Binding-site contacts:
Ligand atom C4 contacts residue ASP115 of chain 1.A at 3.7 Å.
Ligand atom N3 contacts residue MET117 of chain 1.A at 3.0 Å (h-bond).
Ligand atom C4 contacts residue LEU165 of chain 1.A at 3.9 Å (hydrophobic).
Ligand atom N3 contacts residue ASP115 of chain 1.A at 4.1 Å.
Ligand atom C11 contacts residue ILE40 of chain 1.A at 4.1 Å (hydrophobic).
Ligand atom C9 contacts residue LEU165 of chain 1.A at 4.1 Å (hydrophobic).
Ligand atom N7 contacts residue LEU165 of chain 1.A at 3.4 Å.
Ligand atom C13 contacts residue GLU42 of chain 1.A at 3.5 Å.
Ligand atom C13 contacts residue GLY41 of chain 1.A at 3.9 Å.
Ligand atom C11 contacts residue IMD1 of chain 1.D at 3.4 Å.
Ligand atom C12 contacts residue IMD1 of chain 1.D at 4.2 Å.
Ligand atom N9 contacts residue LEU165 of chain 1.A at 3.8 Å.
Ligand atom C10 contacts residue IMD1 of chain 1.D at 3.8 Å.
Ligand atom N3 contacts residue ALA61 of chain 1.A at 3.8 Å.
Ligand atom N9 contacts residue ILE93 of chain 1.A at 4.2 Å.
Ligand atom C4 contacts residue MET117 of chain 1.A at 3.8 Å (hydrophobic).
Ligand atom C14 contacts residue GLU42 of chain 1.A at 4.1 Å.
Ligand atom C9 contacts residue IMD1 of chain 1.D at 3.5 Å.
Ligand atom C2 contacts residue IMD1 of chain 1.D at 3.3 Å.
Ligand atom C8 contacts residue ALA61 of chain 1.A at 4.3 Å (hydrophobic).
Ligand atom N3 contacts residue LEU116 of chain 1.A at 4.0 Å.
Ligand atom N9 contacts residue ASP115 of chain 1.A at 2.7 Å (salt-bridge).
Ligand atom N1 contacts residue IMD1 of chain 1.D at 3.3 Å (h-bond).
Ligand atom N9 contacts residue MET117 of chain 1.A at 3.8 Å.
Ligand atom C13 contacts residue GLY43 of chain 1.A at 4.0 Å.
Ligand atom N9 contacts residue GLN114 of chain 1.A at 4.2 Å.
Ligand atom C8 contacts residue ILE93 of chain 1.A at 4.0 Å (hydrophobic).
Ligand atom C8 contacts residue GLN114 of chain 1.A at 3.2 Å.
Ligand atom C6 contacts residue LEU165 of chain 1.A at 4.3 Å (hydrophobic).
Ligand atom C5 contacts residue LEU165 of chain 1.A at 3.6 Å (hydrophobic).
Ligand atom C12 contacts residue GLY41 of chain 1.A at 3.9 Å.
Ligand atom C8 contacts residue ASP115 of chain 1.A at 3.6 Å.
Ligand atom C12 contacts residue GLU42 of chain 1.A at 4.2 Å.
Ligand atom C2 contacts residue MET117 of chain 1.A at 3.2 Å (hydrophobic).
Ligand atom C8 contacts residue LEU165 of chain 1.A at 3.6 Å (hydrophobic).
Ligand atom C12 contacts residue ILE40 of chain 1.A at 4.1 Å (hydrophobic).
Ligand atom C14 contacts residue GLY43 of chain 1.A at 3.9 Å.
Ligand atom N7 contacts residue GLN114 of chain 1.A at 3.4 Å (h-bond).
Ligand atom N9 contacts residue ALA61 of chain 1.A at 3.6 Å.
Ligand atom C4 contacts residue ALA61 of chain 1.A at 3.6 Å (hydrophobic).

Sequence of chain 1.A:
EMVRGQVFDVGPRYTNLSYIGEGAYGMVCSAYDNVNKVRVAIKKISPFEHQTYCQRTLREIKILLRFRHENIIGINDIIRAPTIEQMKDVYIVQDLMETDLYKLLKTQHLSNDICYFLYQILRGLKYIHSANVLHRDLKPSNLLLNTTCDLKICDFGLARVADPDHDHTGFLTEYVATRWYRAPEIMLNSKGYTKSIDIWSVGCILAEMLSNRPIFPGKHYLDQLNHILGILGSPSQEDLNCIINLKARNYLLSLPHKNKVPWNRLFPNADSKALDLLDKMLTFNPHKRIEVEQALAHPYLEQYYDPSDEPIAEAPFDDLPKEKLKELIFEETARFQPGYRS

A protein and the small-molecule ligand that binds it are described below.
Small molecule (SMILES): c1ccc(CNc2ncnc3[nH]cnc23)cc1